This protein binds this small molecule.
Small molecule (SMILES): CC(=O)N[C@H]1[C@@H](O[C@H]2[C@H](O)[C@@H](NC(C)=O)CO[C@@H]2CO)O[C@H](CO)[C@@H](O)[C@@H]1O

Sequence of chain 1.C:
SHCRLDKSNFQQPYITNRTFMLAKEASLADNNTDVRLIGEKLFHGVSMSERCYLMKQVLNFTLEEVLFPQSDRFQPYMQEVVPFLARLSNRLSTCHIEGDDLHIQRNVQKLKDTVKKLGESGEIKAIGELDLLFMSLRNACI

Binding-site contacts:
Ligand atom O5 contacts residue ASN60 of chain 1.C at 2.4 Å (h-bond).
Ligand atom O7 contacts residue SER89 of chain 1.C at 2.6 Å (h-bond).
Ligand atom N2 contacts residue ASN60 of chain 1.C at 2.9 Å (h-bond).
Ligand atom C7 contacts residue SER89 of chain 1.C at 3.3 Å.
Ligand atom C7 contacts residue GLU64 of chain 1.C at 3.9 Å.
Ligand atom C8 contacts residue GLU64 of chain 1.C at 3.5 Å.
Ligand atom C8 contacts residue LEU63 of chain 1.C at 3.9 Å (hydrophobic).
Ligand atom C1 contacts residue ASN60 of chain 1.C at 1.5 Å.
Ligand atom O7 contacts residue ASN60 of chain 1.C at 3.1 Å (h-bond).
Ligand atom C3 contacts residue ASN60 of chain 1.C at 3.8 Å.
Ligand atom C5 contacts residue ASN60 of chain 1.C at 3.7 Å.
Ligand atom C2 contacts residue GLU64 of chain 1.C at 4.4 Å.
Ligand atom C8 contacts residue SER89 of chain 1.C at 3.4 Å.
Ligand atom N2 contacts residue GLU64 of chain 1.C at 3.3 Å (salt-bridge).
Ligand atom C2 contacts residue ASN60 of chain 1.C at 2.4 Å.
Ligand atom C8 contacts residue ASN60 of chain 1.C at 3.9 Å.
Ligand atom C7 contacts residue ASN60 of chain 1.C at 3.0 Å.
Ligand atom C4 contacts residue ASN60 of chain 1.C at 4.2 Å.